This protein binds this small molecule.
Small molecule (SMILES): Cc1cn([C@H]2C[C@H](O[P](=O)(O)OC[C@H]3O[C@@H](n4cnc5c(=O)nc(N)[nH]c54)C[C@@H]3O)[C@@H](CO[P](=O)(O)O[C@H]3C[C@H](n4ccc(N)nc4=O)O[C@@H]3CO[P](=O)(O)O[C@H]3C[C@H](n4cc(C)c(=O)[nH]c4=O)O[C@@H]3CO[P](=O)(O)O[C@H]3C[C@H](n4cnc5c(N)ncnc54)O[C@@H]3CO[P](=O)(O)O[C@H]3C[C@H](n4ccc(N)nc4=O)O[C@@H]3CO)O2)c(=O)[nH]c1=O

Binding-site contacts:
Ligand atom N4 contacts residue DA2 of chain 1.C at 3.4 Å (h-bond).
Ligand atom O2 contacts residue DG6 of chain 1.C at 2.8 Å (h-bond).
Ligand atom C2 contacts residue DG3 of chain 1.C at 3.5 Å.
Ligand atom O2 contacts residue DG3 of chain 1.C at 3.1 Å (h-bond).
Ligand atom N2 contacts residue DA2 of chain 1.C at 3.2 Å.
Ligand atom O2 contacts residue DA4 of chain 1.C at 3.5 Å.
Ligand atom OP1 contacts residue LYS230 of chain 1.A at 2.9 Å (salt-bridge).
Ligand atom N4 contacts residue DG3 of chain 1.C at 3.0 Å (h-bond).
Ligand atom N3 contacts residue DG3 of chain 1.C at 2.9 Å (h-bond).
Ligand atom N6 contacts residue DA4 of chain 1.C at 3.0 Å (h-bond).
Ligand atom OP1 contacts residue LYS232 of chain 1.A at 2.9 Å (salt-bridge).
Ligand atom C2 contacts residue DC1 of chain 1.C at 3.6 Å.
Ligand atom N2 contacts residue DC1 of chain 1.C at 2.7 Å (h-bond).
Ligand atom OP1 contacts residue GLY231 of chain 1.A at 2.9 Å.
Ligand atom N1 contacts residue DT5 of chain 1.C at 2.8 Å (h-bond).
Ligand atom C2 contacts residue DG6 of chain 1.C at 3.5 Å.
Ligand atom O3' contacts residue LYS234 of chain 1.A at 3.5 Å.
Ligand atom OP1 contacts residue THR233 of chain 1.A at 2.9 Å (h-bond).
Ligand atom O2 contacts residue DA2 of chain 1.C at 3.5 Å.
Ligand atom N4 contacts residue DT5 of chain 1.C at 3.3 Å (h-bond).
Ligand atom N3 contacts residue DA4 of chain 1.C at 2.8 Å (h-bond).
Ligand atom O4 contacts residue DA4 of chain 1.C at 3.1 Å (h-bond).
Ligand atom OP1 contacts residue LYS234 of chain 1.A at 3.0 Å (salt-bridge).
Ligand atom O3' contacts residue LYS230 of chain 1.A at 3.4 Å (salt-bridge).
Ligand atom N1 contacts residue DC1 of chain 1.C at 2.9 Å (h-bond).
Ligand atom O4 contacts residue DC1 of chain 1.C at 3.2 Å (h-bond).
Ligand atom C2 contacts residue DA2 of chain 1.C at 3.6 Å.
Ligand atom O6 contacts residue DC1 of chain 1.C at 3.0 Å (h-bond).
Ligand atom O2 contacts residue DG3 of chain 1.C at 2.8 Å (h-bond).
Ligand atom OP1 contacts residue SER229 of chain 1.A at 3.6 Å.
Ligand atom N3 contacts residue DG6 of chain 1.C at 2.9 Å (h-bond).
Ligand atom N4 contacts residue DG6 of chain 1.C at 3.0 Å (h-bond).
Ligand atom N6 contacts residue DT5 of chain 1.C at 3.1 Å (h-bond).
Ligand atom N3 contacts residue DG6 of chain 1.C at 3.5 Å (h-bond).
Ligand atom C2 contacts residue DG6 of chain 1.C at 3.3 Å.
Ligand atom N3 contacts residue DA2 of chain 1.C at 2.8 Å (h-bond).
Ligand atom C2 contacts residue DT5 of chain 1.C at 3.5 Å.
Ligand atom O3' contacts residue THR233 of chain 1.A at 3.3 Å (h-bond).
Ligand atom O4 contacts residue DA2 of chain 1.C at 3.1 Å (h-bond).
Ligand atom O3' contacts residue SER229 of chain 1.A at 3.5 Å.

Sequence of chain 1.A:
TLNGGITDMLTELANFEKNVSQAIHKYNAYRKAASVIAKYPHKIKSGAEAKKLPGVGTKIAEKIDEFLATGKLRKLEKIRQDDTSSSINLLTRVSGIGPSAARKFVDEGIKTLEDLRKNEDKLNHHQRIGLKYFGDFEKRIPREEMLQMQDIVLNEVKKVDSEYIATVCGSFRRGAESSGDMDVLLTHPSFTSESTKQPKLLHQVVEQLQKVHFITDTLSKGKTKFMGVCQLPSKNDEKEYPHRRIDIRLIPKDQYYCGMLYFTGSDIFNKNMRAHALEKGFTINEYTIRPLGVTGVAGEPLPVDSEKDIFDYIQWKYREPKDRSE